Sequence of chain 1.A:
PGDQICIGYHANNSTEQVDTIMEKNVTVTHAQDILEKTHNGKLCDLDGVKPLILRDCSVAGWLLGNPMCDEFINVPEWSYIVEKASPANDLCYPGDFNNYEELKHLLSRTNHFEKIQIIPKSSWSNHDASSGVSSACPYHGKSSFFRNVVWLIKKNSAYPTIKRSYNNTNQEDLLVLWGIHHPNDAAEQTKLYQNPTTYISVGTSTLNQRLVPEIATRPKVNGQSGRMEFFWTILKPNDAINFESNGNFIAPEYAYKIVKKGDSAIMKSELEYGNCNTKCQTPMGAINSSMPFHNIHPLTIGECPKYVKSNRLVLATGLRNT

The protein below binds the small molecule below.
Small molecule (SMILES): CC(=O)N[C@H]1[C@H](O[C@H]2[C@H](O)[C@@H](NC(C)=O)CO[C@@H]2CO)O[C@H](CO)[C@@H](O)[C@@H]1O

Sequence of chain 1.E:
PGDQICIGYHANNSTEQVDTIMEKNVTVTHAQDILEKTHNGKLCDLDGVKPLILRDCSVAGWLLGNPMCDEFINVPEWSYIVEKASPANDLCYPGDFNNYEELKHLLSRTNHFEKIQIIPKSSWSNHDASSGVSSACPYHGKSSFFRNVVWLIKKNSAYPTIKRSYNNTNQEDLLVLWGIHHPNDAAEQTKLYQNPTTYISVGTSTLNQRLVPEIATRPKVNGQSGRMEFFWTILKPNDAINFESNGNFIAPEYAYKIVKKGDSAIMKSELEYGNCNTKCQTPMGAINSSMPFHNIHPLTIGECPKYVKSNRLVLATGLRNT

Binding-site contacts:
Ligand atom C5 contacts residue ASN173 of chain 1.E at 3.5 Å.
Ligand atom C8 contacts residue ASN244 of chain 1.E at 3.5 Å.
Ligand atom C2 contacts residue ASN244 of chain 1.E at 3.5 Å.
Ligand atom N2 contacts residue ALA246 of chain 1.E at 4.5 Å.
Ligand atom C7 contacts residue ALA246 of chain 1.E at 4.1 Å (hydrophobic).
Ligand atom C8 contacts residue ALA246 of chain 1.E at 3.5 Å (hydrophobic).
Ligand atom C7 contacts residue ASN244 of chain 1.E at 3.5 Å.
Ligand atom C8 contacts residue PRO225 of chain 1.A at 3.8 Å (hydrophobic).
Ligand atom C1 contacts residue ASN173 of chain 1.E at 1.4 Å.
Ligand atom N2 contacts residue ASN173 of chain 1.E at 3.2 Å (h-bond).
Ligand atom C8 contacts residue ASN173 of chain 1.E at 4.4 Å.
Ligand atom C3 contacts residue ASN244 of chain 1.E at 3.9 Å.
Ligand atom C7 contacts residue ASN173 of chain 1.E at 3.5 Å.
Ligand atom C4 contacts residue ASN173 of chain 1.E at 4.3 Å.
Ligand atom N2 contacts residue ASN244 of chain 1.E at 2.6 Å (h-bond).
Ligand atom C3 contacts residue ASN173 of chain 1.E at 3.9 Å.
Ligand atom C5 contacts residue ASN244 of chain 1.E at 3.5 Å.
Ligand atom C1 contacts residue ASN244 of chain 1.E at 3.6 Å.
Ligand atom C2 contacts residue ASN173 of chain 1.E at 2.7 Å.
Ligand atom O5 contacts residue ASN173 of chain 1.E at 2.3 Å (h-bond).
Ligand atom O7 contacts residue ALA246 of chain 1.E at 4.4 Å.
Ligand atom C8 contacts residue ASP245 of chain 1.E at 3.9 Å.
Ligand atom O7 contacts residue ASN173 of chain 1.E at 3.6 Å.
Ligand atom O5 contacts residue THR175 of chain 1.E at 4.2 Å.
Ligand atom C6 contacts residue ASN244 of chain 1.E at 4.1 Å.
Ligand atom O5 contacts residue ASN244 of chain 1.E at 4.1 Å.